Binding-site contacts:
Ligand atom CAQ contacts residue VAL37 of chain 1.A at 3.6 Å (hydrophobic).
Ligand atom NAL contacts residue LEU31 of chain 1.A at 3.8 Å.
Ligand atom CAD contacts residue PRO32 of chain 1.A at 4.0 Å (hydrophobic).
Ligand atom NAM contacts residue PRO32 of chain 1.A at 3.7 Å.
Ligand atom CAV contacts residue PRO32 of chain 1.A at 3.8 Å (hydrophobic).
Ligand atom CAB contacts residue VAL37 of chain 1.A at 3.5 Å (hydrophobic).
Ligand atom NAM contacts residue ARG95 of chain 1.A at 3.0 Å (salt-bridge).
Ligand atom CAG contacts residue VAL96 of chain 1.A at 3.8 Å (hydrophobic).
Ligand atom OAC contacts residue VAL37 of chain 1.A at 4.0 Å.
Ligand atom NAL contacts residue ARG95 of chain 1.A at 3.0 Å (salt-bridge).
Ligand atom CAH contacts residue VAL96 of chain 1.A at 3.7 Å (hydrophobic).
Ligand atom CAI contacts residue EDO1 of chain 1.D at 3.8 Å.
Ligand atom CAU contacts residue VAL96 of chain 1.A at 3.8 Å (hydrophobic).
Ligand atom CAF contacts residue PRO32 of chain 1.A at 3.9 Å (hydrophobic).
Ligand atom CAF contacts residue LEU31 of chain 1.A at 3.8 Å (hydrophobic).
Ligand atom CAR contacts residue VAL96 of chain 1.A at 3.9 Å (hydrophobic).
Ligand atom CAJ contacts residue PRO32 of chain 1.A at 3.5 Å (hydrophobic).
Ligand atom CAT contacts residue PRO32 of chain 1.A at 3.6 Å (hydrophobic).
Ligand atom CAQ contacts residue VAL96 of chain 1.A at 3.8 Å (hydrophobic).
Ligand atom CAE contacts residue PRO32 of chain 1.A at 3.8 Å (hydrophobic).
Ligand atom NAN contacts residue EDO1 of chain 1.D at 4.1 Å.
Ligand atom CAI contacts residue PRO32 of chain 1.A at 3.5 Å (hydrophobic).
Ligand atom CAV contacts residue LEU42 of chain 1.A at 3.9 Å (hydrophobic).
Ligand atom CAT contacts residue EDO1 of chain 1.D at 3.5 Å.
Ligand atom CAF contacts residue EDO1 of chain 1.D at 3.7 Å.
Ligand atom CAA contacts residue EDO1 of chain 1.D at 3.6 Å.
Ligand atom CAV contacts residue VAL96 of chain 1.A at 4.1 Å (hydrophobic).
Ligand atom NAN contacts residue LEU31 of chain 1.A at 3.9 Å.
Ligand atom CAW contacts residue EDO1 of chain 1.D at 3.8 Å.
Ligand atom OAC contacts residue ASN90 of chain 1.A at 3.0 Å (h-bond).
Ligand atom CAE contacts residue LEU42 of chain 1.A at 3.9 Å (hydrophobic).
Ligand atom NAO contacts residue LEU31 of chain 1.A at 3.7 Å.
Ligand atom CAH contacts residue ASN90 of chain 1.A at 4.1 Å.
Ligand atom CAB contacts residue PRO32 of chain 1.A at 3.4 Å (hydrophobic).
Ligand atom OAC contacts residue VAL96 of chain 1.A at 3.9 Å.
Ligand atom OAP contacts residue LEU42 of chain 1.A at 3.9 Å.
Ligand atom CAS contacts residue PRO32 of chain 1.A at 3.6 Å (hydrophobic).
Ligand atom CAU contacts residue LEU42 of chain 1.A at 4.0 Å (hydrophobic).
Ligand atom CAQ contacts residue ASN90 of chain 1.A at 4.0 Å.
Ligand atom CAG contacts residue ASN90 of chain 1.A at 3.5 Å.

Sequence of chain 1.A:
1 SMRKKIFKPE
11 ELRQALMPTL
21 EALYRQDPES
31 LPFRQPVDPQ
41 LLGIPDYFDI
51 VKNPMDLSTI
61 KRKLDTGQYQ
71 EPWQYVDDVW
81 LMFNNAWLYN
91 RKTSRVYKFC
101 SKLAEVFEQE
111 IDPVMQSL

The protein below binds the small molecule below.
Small molecule (SMILES): CCOc1ccc(C(C)=O)cc1-c1cccc(-c2nn[nH]n2)c1